Sequence of chain 11.A:
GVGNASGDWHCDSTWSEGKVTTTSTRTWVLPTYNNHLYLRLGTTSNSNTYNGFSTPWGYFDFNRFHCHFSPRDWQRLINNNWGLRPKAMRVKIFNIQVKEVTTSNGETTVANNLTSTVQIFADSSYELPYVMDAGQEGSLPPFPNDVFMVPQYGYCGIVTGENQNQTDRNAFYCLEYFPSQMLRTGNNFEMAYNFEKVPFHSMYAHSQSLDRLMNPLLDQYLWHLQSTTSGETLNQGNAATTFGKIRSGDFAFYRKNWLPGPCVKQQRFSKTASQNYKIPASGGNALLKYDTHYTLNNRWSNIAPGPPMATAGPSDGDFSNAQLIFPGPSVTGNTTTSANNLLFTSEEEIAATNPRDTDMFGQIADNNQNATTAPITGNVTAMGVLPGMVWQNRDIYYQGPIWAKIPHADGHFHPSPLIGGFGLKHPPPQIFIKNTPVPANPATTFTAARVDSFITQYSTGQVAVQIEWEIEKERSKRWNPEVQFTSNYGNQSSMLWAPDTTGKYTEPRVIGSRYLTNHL

Binding-site contacts:
Ligand atom C8 contacts residue PRO628 of chain 11.A at 3.8 Å (hydrophobic).
Ligand atom C8 contacts residue PRO412 of chain 11.A at 4.3 Å (hydrophobic).
Ligand atom N9 contacts residue PRO412 of chain 11.A at 4.2 Å.
Ligand atom N7 contacts residue ASN606 of chain 11.A at 4.2 Å.
Ligand atom N3 contacts residue PRO628 of chain 11.A at 3.5 Å (h-bond).
Ligand atom N1 contacts residue VAL411 of chain 11.A at 4.3 Å.
Ligand atom N6 contacts residue GLY634 of chain 11.A at 3.8 Å.
Ligand atom C2' contacts residue HIS627 of chain 11.A at 3.2 Å.
Ligand atom C6 contacts residue SER629 of chain 11.A at 3.5 Å.
Ligand atom C1' contacts residue HIS627 of chain 11.A at 4.3 Å.
Ligand atom N1 contacts residue PRO628 of chain 11.A at 3.2 Å (h-bond).
Ligand atom C4 contacts residue PRO412 of chain 11.A at 4.1 Å (hydrophobic).
Ligand atom C2' contacts residue PRO628 of chain 11.A at 3.6 Å (hydrophobic).
Ligand atom N7 contacts residue PRO412 of chain 11.A at 4.3 Å.
Ligand atom C8 contacts residue SER629 of chain 11.A at 4.2 Å.
Ligand atom C2 contacts residue PRO628 of chain 11.A at 3.5 Å (hydrophobic).
Ligand atom C2 contacts residue GLY636 of chain 11.A at 3.2 Å.
Ligand atom C6 contacts residue GLY636 of chain 11.A at 3.6 Å.
Ligand atom N6 contacts residue PHE635 of chain 11.A at 3.7 Å.
Ligand atom C4 contacts residue PRO628 of chain 11.A at 3.0 Å (hydrophobic).
Ligand atom N7 contacts residue PRO628 of chain 11.A at 3.3 Å (h-bond).
Ligand atom C6 contacts residue PRO628 of chain 11.A at 2.8 Å (hydrophobic).
Ligand atom C5 contacts residue PRO412 of chain 11.A at 4.2 Å (hydrophobic).
Ligand atom C6 contacts residue PRO412 of chain 11.A at 4.3 Å (hydrophobic).
Ligand atom C8 contacts residue HIS627 of chain 11.A at 3.5 Å.
Ligand atom O2P contacts residue ASP623 of chain 20.A at 3.2 Å (salt-bridge).
Ligand atom N6 contacts residue SER629 of chain 11.A at 3.0 Å (h-bond).
Ligand atom O1P contacts residue HIS625 of chain 20.A at 2.8 Å (h-bond).
Ligand atom O3' contacts residue PRO628 of chain 11.A at 4.1 Å.
Ligand atom C5 contacts residue SER629 of chain 11.A at 3.5 Å.
Ligand atom N7 contacts residue HIS627 of chain 11.A at 4.1 Å.
Ligand atom C5 contacts residue PRO628 of chain 11.A at 2.7 Å (hydrophobic).
Ligand atom N7 contacts residue SER629 of chain 11.A at 3.1 Å (h-bond).
Ligand atom P contacts residue HIS625 of chain 20.A at 3.9 Å.
Ligand atom N6 contacts residue PRO628 of chain 11.A at 3.4 Å (h-bond).
Ligand atom C3' contacts residue HIS627 of chain 11.A at 4.3 Å.
Ligand atom N1 contacts residue GLY636 of chain 11.A at 2.9 Å (h-bond).
Ligand atom N6 contacts residue GLY636 of chain 11.A at 3.2 Å (h-bond).
Ligand atom C1' contacts residue PRO628 of chain 11.A at 3.9 Å (hydrophobic).
Ligand atom N9 contacts residue PRO628 of chain 11.A at 3.7 Å.

A protein and the small-molecule ligand that binds it are described below.
Small molecule (SMILES): Nc1ncnc2c1ncn2[C@H]1C[C@H](O)[C@@H](COP(=O)(O)O)O1

Sequence of chain 20.A:
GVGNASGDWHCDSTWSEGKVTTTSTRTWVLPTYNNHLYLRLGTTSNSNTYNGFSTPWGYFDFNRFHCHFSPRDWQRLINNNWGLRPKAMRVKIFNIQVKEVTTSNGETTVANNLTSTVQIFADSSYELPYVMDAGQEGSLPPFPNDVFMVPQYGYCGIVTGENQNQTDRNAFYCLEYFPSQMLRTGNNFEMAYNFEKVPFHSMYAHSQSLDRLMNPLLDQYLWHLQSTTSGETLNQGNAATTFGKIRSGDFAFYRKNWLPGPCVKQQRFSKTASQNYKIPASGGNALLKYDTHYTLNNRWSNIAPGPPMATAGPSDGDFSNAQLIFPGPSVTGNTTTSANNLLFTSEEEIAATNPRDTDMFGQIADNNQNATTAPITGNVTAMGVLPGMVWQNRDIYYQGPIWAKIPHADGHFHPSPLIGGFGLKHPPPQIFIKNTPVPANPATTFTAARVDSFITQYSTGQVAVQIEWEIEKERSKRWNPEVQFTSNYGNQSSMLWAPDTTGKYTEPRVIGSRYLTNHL